Sequence of chain 1.C:
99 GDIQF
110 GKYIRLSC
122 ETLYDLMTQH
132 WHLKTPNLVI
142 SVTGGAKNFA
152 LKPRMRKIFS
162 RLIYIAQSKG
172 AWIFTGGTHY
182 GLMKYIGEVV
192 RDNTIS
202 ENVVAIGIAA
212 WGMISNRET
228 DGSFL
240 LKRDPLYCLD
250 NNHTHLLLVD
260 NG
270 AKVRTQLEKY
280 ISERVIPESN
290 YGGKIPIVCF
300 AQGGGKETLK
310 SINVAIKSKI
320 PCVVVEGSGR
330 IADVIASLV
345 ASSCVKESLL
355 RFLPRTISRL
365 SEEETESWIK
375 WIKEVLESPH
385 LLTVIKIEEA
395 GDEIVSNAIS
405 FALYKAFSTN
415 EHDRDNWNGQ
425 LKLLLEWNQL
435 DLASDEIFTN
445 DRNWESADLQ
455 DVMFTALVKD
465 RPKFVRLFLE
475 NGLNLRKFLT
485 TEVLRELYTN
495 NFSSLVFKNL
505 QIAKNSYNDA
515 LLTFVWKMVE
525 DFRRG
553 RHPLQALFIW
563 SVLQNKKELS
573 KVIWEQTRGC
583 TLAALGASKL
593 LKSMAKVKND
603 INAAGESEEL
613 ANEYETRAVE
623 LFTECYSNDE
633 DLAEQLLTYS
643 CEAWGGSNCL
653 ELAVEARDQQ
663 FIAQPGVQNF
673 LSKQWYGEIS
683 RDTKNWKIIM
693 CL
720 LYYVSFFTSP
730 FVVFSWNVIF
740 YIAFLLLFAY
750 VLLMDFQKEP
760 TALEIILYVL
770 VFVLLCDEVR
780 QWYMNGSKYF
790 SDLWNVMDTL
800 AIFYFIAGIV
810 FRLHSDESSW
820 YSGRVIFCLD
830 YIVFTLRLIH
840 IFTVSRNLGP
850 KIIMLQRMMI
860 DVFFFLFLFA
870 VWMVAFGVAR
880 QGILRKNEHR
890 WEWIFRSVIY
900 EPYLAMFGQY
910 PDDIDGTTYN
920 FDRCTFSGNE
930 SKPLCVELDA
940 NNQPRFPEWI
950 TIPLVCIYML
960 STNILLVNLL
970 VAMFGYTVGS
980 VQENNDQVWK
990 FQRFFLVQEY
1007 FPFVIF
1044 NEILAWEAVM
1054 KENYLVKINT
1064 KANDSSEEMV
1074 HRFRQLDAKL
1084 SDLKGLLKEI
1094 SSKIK

Binding-site contacts:
Ligand atom CAI contacts residue Y011 of chain 1.O at 3.4 Å.
Ligand atom CAQ contacts residue ILE691 of chain 1.C at 4.2 Å (hydrophobic).
Ligand atom OAG contacts residue VAL843 of chain 1.C at 3.4 Å (h-bond).
Ligand atom OAW contacts residue VAL843 of chain 1.C at 4.1 Å.
Ligand atom OAG contacts residue SER844 of chain 1.C at 3.9 Å.
Ligand atom CAV contacts residue Y011 of chain 1.O at 3.3 Å.
Ligand atom CAU contacts residue VAL737 of chain 1.C at 3.7 Å (hydrophobic).
Ligand atom CAC contacts residue ILE738 of chain 1.C at 3.7 Å (hydrophobic).
Ligand atom CAL contacts residue ASN687 of chain 1.C at 4.0 Å.
Ligand atom OAH contacts residue ARG845 of chain 1.C at 2.4 Å (salt-bridge).
Ligand atom CAD contacts residue PHE841 of chain 1.C at 3.6 Å (hydrophobic).
Ligand atom CAT contacts residue SER734 of chain 1.C at 3.8 Å.
Ligand atom CAY contacts residue TRP677 of chain 1.C at 3.6 Å (hydrophobic).
Ligand atom CBC contacts residue PHE730 of chain 1.C at 4.0 Å (hydrophobic).
Ligand atom CAR contacts residue PHE733 of chain 1.C at 3.6 Å (hydrophobic).
Ligand atom OAH contacts residue SER844 of chain 1.C at 4.2 Å.
Ligand atom CAD contacts residue Y011 of chain 1.O at 4.0 Å.
Ligand atom CAZ contacts residue Y011 of chain 1.O at 3.4 Å.
Ligand atom CAT contacts residue PHE733 of chain 1.C at 3.6 Å (hydrophobic).
Ligand atom OAG contacts residue TRP677 of chain 1.C at 3.2 Å.
Ligand atom CAM contacts residue PHE730 of chain 1.C at 4.0 Å (hydrophobic).
Ligand atom OAW contacts residue TRP677 of chain 1.C at 3.8 Å.
Ligand atom CAK contacts residue Y011 of chain 1.O at 4.1 Å.
Ligand atom CAC contacts residue ILE741 of chain 1.C at 3.8 Å (hydrophobic).
Ligand atom CAY contacts residue SER844 of chain 1.C at 4.0 Å.
Ligand atom CAR contacts residue PHE730 of chain 1.C at 4.1 Å (hydrophobic).
Ligand atom CAX contacts residue SER844 of chain 1.C at 4.1 Å.
Ligand atom OAW contacts residue SER844 of chain 1.C at 3.5 Å.
Ligand atom CAE contacts residue Y011 of chain 1.O at 3.7 Å.
Ligand atom OAH contacts residue Y011 of chain 1.O at 3.6 Å.
Ligand atom CAK contacts residue ILE691 of chain 1.C at 3.8 Å (hydrophobic).
Ligand atom CAR contacts residue TRP677 of chain 1.C at 4.1 Å (hydrophobic).
Ligand atom OAF contacts residue ARG845 of chain 1.C at 3.2 Å (salt-bridge).
Ligand atom CAP contacts residue ILE691 of chain 1.C at 4.2 Å (hydrophobic).
Ligand atom CAX contacts residue ARG845 of chain 1.C at 3.5 Å.
Ligand atom CAL contacts residue Y011 of chain 1.O at 4.0 Å.
Ligand atom CBF contacts residue SER734 of chain 1.C at 4.1 Å.
Ligand atom CAY contacts residue VAL843 of chain 1.C at 4.2 Å (hydrophobic).
Ligand atom CAR contacts residue VAL843 of chain 1.C at 4.1 Å (hydrophobic).
Ligand atom CAS contacts residue VAL737 of chain 1.C at 3.8 Å (hydrophobic).

This protein binds this small molecule.
Small molecule (SMILES): CC(C)CCC[C@@H](C)[C@H]1CC[C@H]2[C@@H]3CC=C4C[C@@H](OC(=O)CCC(=O)O)CC[C@]4(C)[C@H]3CC[C@]12C